Binding-site contacts:
Ligand atom C9 contacts residue ARG56 of chain 1.A at 3.5 Å.
Ligand atom C14 contacts residue GLU47 of chain 1.A at 4.0 Å.
Ligand atom C7 contacts residue TYR76 of chain 1.A at 4.0 Å (hydrophobic).
Ligand atom C9 contacts residue LEU55 of chain 1.A at 3.8 Å (hydrophobic).
Ligand atom C15 contacts residue HIS78 of chain 1.A at 3.9 Å.
Ligand atom C7 contacts residue ARG56 of chain 1.A at 3.5 Å.
Ligand atom C3 contacts residue LYS43 of chain 1.A at 4.0 Å.
Ligand atom C11 contacts residue LYS43 of chain 1.A at 3.9 Å.
Ligand atom O1 contacts residue LYS43 of chain 1.A at 3.3 Å (salt-bridge).
Ligand atom C11 contacts residue SO41 of chain 1.K at 3.8 Å.
Ligand atom C2 contacts residue SO41 of chain 1.K at 3.9 Å.
Ligand atom C1 contacts residue LYS43 of chain 1.A at 3.6 Å.
Ligand atom C contacts residue LYS43 of chain 1.A at 4.0 Å.
Ligand atom C10 contacts residue ARG56 of chain 1.A at 3.7 Å.
Ligand atom C12 contacts residue VAL83 of chain 1.A at 4.0 Å (hydrophobic).
Ligand atom C contacts residue SO41 of chain 1.K at 4.0 Å.
Ligand atom C8 contacts residue ARG56 of chain 1.A at 3.7 Å.
Ligand atom C1 contacts residue SO41 of chain 1.K at 3.5 Å.
Ligand atom C9 contacts residue GLU52 of chain 1.A at 4.0 Å.
Ligand atom C15 contacts residue LYS43 of chain 1.A at 3.8 Å.
Ligand atom C7 contacts residue VAL83 of chain 1.A at 3.7 Å (hydrophobic).
Ligand atom C contacts residue GLU47 of chain 1.A at 3.5 Å.
Ligand atom C13 contacts residue GLU47 of chain 1.A at 3.8 Å.
Ligand atom C13 contacts residue LYS43 of chain 1.A at 3.7 Å.
Ligand atom C14 contacts residue SO41 of chain 1.K at 3.4 Å.
Ligand atom C12 contacts residue GLU52 of chain 1.A at 3.9 Å.
Ligand atom CL contacts residue VAL59 of chain 1.A at 3.5 Å.
Ligand atom N contacts residue GLU47 of chain 1.A at 3.0 Å (salt-bridge).
Ligand atom C14 contacts residue LYS43 of chain 1.A at 3.6 Å.
Ligand atom C6 contacts residue HIS78 of chain 1.A at 4.0 Å.
Ligand atom C5 contacts residue ARG56 of chain 1.A at 3.7 Å.
Ligand atom C8 contacts residue VAL83 of chain 1.A at 4.0 Å (hydrophobic).
Ligand atom C6 contacts residue VAL83 of chain 1.A at 3.9 Å (hydrophobic).
Ligand atom N contacts residue LYS43 of chain 1.A at 3.4 Å.
Ligand atom C2 contacts residue LYS43 of chain 1.A at 3.6 Å.
Ligand atom N contacts residue SO41 of chain 1.K at 3.7 Å.
Ligand atom C6 contacts residue ARG56 of chain 1.A at 3.9 Å.
Ligand atom C5 contacts residue VAL83 of chain 1.A at 4.0 Å (hydrophobic).
Ligand atom CL contacts residue ARG56 of chain 1.A at 4.0 Å.
Ligand atom O1 contacts residue HIS78 of chain 1.A at 3.8 Å.

Sequence of chain 1.A:
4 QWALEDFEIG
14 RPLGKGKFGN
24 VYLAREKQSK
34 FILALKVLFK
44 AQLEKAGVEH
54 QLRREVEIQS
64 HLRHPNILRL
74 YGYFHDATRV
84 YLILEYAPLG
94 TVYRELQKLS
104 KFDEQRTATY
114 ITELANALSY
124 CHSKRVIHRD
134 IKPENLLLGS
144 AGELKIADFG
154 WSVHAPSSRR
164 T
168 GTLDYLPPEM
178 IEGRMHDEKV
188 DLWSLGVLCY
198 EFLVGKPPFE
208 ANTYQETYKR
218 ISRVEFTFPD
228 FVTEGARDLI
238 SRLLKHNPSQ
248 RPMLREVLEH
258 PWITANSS

This small molecule binds to this protein.
Small molecule (SMILES): Cc1c(C(=O)O)cc(-c2ccc(Cl)cc2)c2cc[nH]c12